This protein binds this small molecule.
Small molecule (SMILES): CC(=O)N[C@@H]1[C@@H](O)[C@H](O)[C@@H](CO)O[C@H]1O

Binding-site contacts:
Ligand atom C3 contacts residue ASN282 of chain 1.C at 3.8 Å.
Ligand atom O5 contacts residue ASN282 of chain 1.C at 2.4 Å (h-bond).
Ligand atom C4 contacts residue ASN282 of chain 1.C at 4.2 Å.
Ligand atom C7 contacts residue GLU281 of chain 1.C at 3.6 Å.
Ligand atom N2 contacts residue ASN280 of chain 1.C at 4.0 Å.
Ligand atom C2 contacts residue GLU281 of chain 1.C at 3.8 Å.
Ligand atom C5 contacts residue ASN282 of chain 1.C at 3.6 Å.
Ligand atom N2 contacts residue ASN282 of chain 1.C at 2.9 Å (h-bond).
Ligand atom C7 contacts residue ASN282 of chain 1.C at 3.8 Å.
Ligand atom N2 contacts residue GLU281 of chain 1.C at 2.9 Å (salt-bridge).
Ligand atom O6 contacts residue ASN282 of chain 1.C at 4.5 Å.
Ligand atom O7 contacts residue ASN282 of chain 1.C at 4.3 Å.
Ligand atom C8 contacts residue GLU281 of chain 1.C at 3.5 Å.
Ligand atom C8 contacts residue ASN280 of chain 1.C at 3.6 Å.
Ligand atom C2 contacts residue ASN282 of chain 1.C at 2.4 Å.
Ligand atom C1 contacts residue GLU281 of chain 1.C at 3.9 Å.
Ligand atom C3 contacts residue GLU281 of chain 1.C at 4.2 Å.
Ligand atom C1 contacts residue ASN282 of chain 1.C at 1.4 Å.
Ligand atom C7 contacts residue ASN280 of chain 1.C at 3.9 Å.

Sequence of chain 1.C:
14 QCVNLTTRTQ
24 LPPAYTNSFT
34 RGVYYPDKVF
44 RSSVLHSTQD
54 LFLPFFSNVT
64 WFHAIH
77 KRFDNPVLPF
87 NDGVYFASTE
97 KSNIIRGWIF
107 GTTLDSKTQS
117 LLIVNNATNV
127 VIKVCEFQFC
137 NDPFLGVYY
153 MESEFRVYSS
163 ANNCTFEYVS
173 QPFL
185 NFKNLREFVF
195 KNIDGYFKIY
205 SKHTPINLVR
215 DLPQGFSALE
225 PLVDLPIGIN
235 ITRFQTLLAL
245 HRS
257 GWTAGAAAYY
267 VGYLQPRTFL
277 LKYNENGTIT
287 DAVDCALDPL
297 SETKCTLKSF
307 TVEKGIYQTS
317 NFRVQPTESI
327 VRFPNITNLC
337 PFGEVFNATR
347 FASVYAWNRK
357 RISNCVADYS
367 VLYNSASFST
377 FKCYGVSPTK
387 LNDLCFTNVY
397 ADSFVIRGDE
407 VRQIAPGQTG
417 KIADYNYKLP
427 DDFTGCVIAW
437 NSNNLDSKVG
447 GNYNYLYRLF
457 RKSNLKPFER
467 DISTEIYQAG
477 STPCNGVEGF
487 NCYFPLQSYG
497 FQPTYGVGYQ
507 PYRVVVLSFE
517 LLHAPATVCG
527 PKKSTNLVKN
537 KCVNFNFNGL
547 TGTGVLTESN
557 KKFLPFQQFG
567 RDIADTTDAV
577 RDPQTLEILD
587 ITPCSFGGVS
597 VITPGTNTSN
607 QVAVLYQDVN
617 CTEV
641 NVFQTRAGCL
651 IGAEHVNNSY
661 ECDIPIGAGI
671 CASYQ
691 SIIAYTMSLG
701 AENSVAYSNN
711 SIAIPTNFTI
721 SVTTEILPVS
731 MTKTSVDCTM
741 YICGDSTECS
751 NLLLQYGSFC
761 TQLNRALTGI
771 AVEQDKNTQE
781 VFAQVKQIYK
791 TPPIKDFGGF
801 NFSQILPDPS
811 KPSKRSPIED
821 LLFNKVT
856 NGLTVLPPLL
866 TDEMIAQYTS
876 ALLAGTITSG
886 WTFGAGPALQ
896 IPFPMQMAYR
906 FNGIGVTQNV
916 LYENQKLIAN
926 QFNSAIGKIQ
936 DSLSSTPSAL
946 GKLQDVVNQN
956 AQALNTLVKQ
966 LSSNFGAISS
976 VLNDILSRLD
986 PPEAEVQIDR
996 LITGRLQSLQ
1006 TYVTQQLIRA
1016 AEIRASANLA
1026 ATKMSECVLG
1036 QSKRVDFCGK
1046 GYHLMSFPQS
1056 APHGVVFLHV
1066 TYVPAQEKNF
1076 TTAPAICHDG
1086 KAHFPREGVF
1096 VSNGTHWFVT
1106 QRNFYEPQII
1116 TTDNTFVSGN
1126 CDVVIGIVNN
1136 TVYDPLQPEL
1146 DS